Sequence of chain 1.A:
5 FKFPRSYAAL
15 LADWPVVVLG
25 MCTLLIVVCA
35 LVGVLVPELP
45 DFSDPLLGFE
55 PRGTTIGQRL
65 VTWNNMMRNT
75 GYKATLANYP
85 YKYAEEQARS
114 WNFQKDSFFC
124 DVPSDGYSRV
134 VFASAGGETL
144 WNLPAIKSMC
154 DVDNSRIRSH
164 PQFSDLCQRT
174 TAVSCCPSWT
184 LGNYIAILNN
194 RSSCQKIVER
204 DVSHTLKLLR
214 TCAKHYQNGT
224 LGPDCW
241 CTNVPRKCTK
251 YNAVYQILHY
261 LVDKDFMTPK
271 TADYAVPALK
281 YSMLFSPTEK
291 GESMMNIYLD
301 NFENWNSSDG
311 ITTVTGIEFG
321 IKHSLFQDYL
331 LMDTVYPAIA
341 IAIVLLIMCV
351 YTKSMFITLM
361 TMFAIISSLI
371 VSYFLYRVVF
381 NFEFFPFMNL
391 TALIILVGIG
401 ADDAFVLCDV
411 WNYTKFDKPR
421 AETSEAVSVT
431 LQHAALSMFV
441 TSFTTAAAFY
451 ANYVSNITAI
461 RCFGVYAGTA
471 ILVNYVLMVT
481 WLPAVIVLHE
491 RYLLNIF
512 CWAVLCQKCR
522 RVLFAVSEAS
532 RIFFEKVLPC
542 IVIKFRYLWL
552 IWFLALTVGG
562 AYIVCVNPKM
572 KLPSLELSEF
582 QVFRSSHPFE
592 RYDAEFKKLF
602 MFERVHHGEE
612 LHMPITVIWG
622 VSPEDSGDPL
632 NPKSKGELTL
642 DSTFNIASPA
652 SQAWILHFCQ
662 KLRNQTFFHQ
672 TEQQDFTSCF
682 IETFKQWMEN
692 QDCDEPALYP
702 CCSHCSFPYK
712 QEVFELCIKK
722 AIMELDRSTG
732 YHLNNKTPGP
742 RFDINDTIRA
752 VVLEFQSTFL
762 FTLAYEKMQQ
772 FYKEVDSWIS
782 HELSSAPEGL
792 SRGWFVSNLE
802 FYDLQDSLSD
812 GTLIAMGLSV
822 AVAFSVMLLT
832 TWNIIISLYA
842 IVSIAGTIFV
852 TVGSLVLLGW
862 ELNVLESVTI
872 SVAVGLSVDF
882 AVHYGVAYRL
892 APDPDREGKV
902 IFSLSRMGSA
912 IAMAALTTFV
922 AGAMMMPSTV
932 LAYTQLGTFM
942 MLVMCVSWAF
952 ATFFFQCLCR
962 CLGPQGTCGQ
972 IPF

Binding-site contacts:
Ligand atom CAK contacts residue TYR492 of chain 1.A at 3.8 Å (hydrophobic).
Ligand atom CAQ contacts residue VAL20 of chain 1.A at 3.7 Å (hydrophobic).
Ligand atom CAI contacts residue TYR492 of chain 1.A at 3.5 Å (hydrophobic).
Ligand atom CAT contacts residue LEU493 of chain 1.A at 4.4 Å (hydrophobic).
Ligand atom CAK contacts residue LEU488 of chain 1.A at 4.1 Å (hydrophobic).
Ligand atom CAL contacts residue TYR492 of chain 1.A at 3.8 Å (hydrophobic).
Ligand atom CBC contacts residue TYR492 of chain 1.A at 3.8 Å (hydrophobic).
Ligand atom CAA contacts residue THR27 of chain 1.A at 3.4 Å.
Ligand atom CAR contacts residue ILE496 of chain 1.A at 4.2 Å (hydrophobic).
Ligand atom OAF contacts residue TYR492 of chain 1.A at 3.5 Å.
Ligand atom CAB contacts residue TRP481 of chain 1.A at 4.1 Å (hydrophobic).
Ligand atom CAQ contacts residue LEU488 of chain 1.A at 4.4 Å (hydrophobic).
Ligand atom CBA contacts residue Y011 of chain 1.P at 3.8 Å.
Ligand atom CAO contacts residue LEU23 of chain 1.A at 4.3 Å (hydrophobic).
Ligand atom CAU contacts residue PHE356 of chain 1.A at 4.5 Å (hydrophobic).
Ligand atom CBH contacts residue TYR492 of chain 1.A at 4.4 Å (hydrophobic).
Ligand atom CAV contacts residue TYR492 of chain 1.A at 4.4 Å (hydrophobic).
Ligand atom CAC contacts residue PHE356 of chain 1.A at 4.4 Å (hydrophobic).
Ligand atom CAO contacts residue MET360 of chain 1.A at 4.2 Å (hydrophobic).
Ligand atom CAP contacts residue VAL20 of chain 1.A at 4.2 Å (hydrophobic).
Ligand atom CAA contacts residue TRP481 of chain 1.A at 4.3 Å (hydrophobic).
Ligand atom CAB contacts residue PHE363 of chain 1.A at 3.8 Å (hydrophobic).
Ligand atom CAA contacts residue PHE363 of chain 1.A at 4.2 Å (hydrophobic).
Ligand atom CAR contacts residue TYR492 of chain 1.A at 4.2 Å (hydrophobic).
Ligand atom OAH contacts residue TYR492 of chain 1.A at 4.4 Å.
Ligand atom CAN contacts residue TRP481 of chain 1.A at 4.0 Å (hydrophobic).
Ligand atom CAC contacts residue Y011 of chain 1.P at 3.9 Å.
Ligand atom CAN contacts residue Y011 of chain 1.P at 4.1 Å.
Ligand atom CAM contacts residue TYR492 of chain 1.A at 4.0 Å (hydrophobic).
Ligand atom CAB contacts residue Y011 of chain 1.P at 3.8 Å.
Ligand atom CAZ contacts residue TYR492 of chain 1.A at 4.0 Å (hydrophobic).
Ligand atom CAX contacts residue TYR492 of chain 1.A at 3.8 Å (hydrophobic).
Ligand atom CAK contacts residue VAL20 of chain 1.A at 4.2 Å (hydrophobic).
Ligand atom CBA contacts residue TRP481 of chain 1.A at 4.3 Å (hydrophobic).
Ligand atom CAB contacts residue MET360 of chain 1.A at 4.2 Å (hydrophobic).
Ligand atom CBF contacts residue TYR492 of chain 1.A at 4.3 Å (hydrophobic).
Ligand atom CAP contacts residue LEU23 of chain 1.A at 4.5 Å (hydrophobic).
Ligand atom CBG contacts residue LEU488 of chain 1.A at 4.4 Å (hydrophobic).
Ligand atom CAN contacts residue MET360 of chain 1.A at 3.7 Å (hydrophobic).
Ligand atom CAT contacts residue TYR492 of chain 1.A at 3.9 Å (hydrophobic).

The protein below binds the small molecule below.
Small molecule (SMILES): CC(C)CCC[C@@H](C)[C@H]1CC[C@H]2[C@@H]3CC=C4C[C@@H](OC(=O)CCC(=O)O)CC[C@]4(C)[C@H]3CC[C@]12C